Sequence of chain 1.I:
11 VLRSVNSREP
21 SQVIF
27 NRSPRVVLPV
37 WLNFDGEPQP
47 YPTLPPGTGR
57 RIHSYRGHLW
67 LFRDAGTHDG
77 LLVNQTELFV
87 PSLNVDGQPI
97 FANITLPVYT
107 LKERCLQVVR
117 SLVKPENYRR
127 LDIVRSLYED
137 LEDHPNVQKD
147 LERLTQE

A small-molecule ligand and the protein it binds are described below.
Small molecule (SMILES): CC(=O)C1(C(=O)N[C@H](C(=O)N2C[C@H](O)C[C@H]2C(=O)NCc2ccc(-c3scnc3C)cc2)C(C)(C)C)CC1

Binding-site contacts:
Ligand atom NAV contacts residue HIS59 of chain 1.I at 3.0 Å (h-bond).
Ligand atom CAY contacts residue TYR61 of chain 1.I at 3.3 Å (hydrophobic).
Ligand atom NAU contacts residue PRO48 of chain 1.I at 3.6 Å.
Ligand atom NAW contacts residue TYR61 of chain 1.I at 3.7 Å.
Ligand atom CD2 contacts residue TRP37 of chain 1.I at 3.6 Å (hydrophobic).
Ligand atom CD2 contacts residue TYR47 of chain 1.I at 3.4 Å (hydrophobic).
Ligand atom CAQ contacts residue TYR61 of chain 1.I at 3.5 Å (hydrophobic).
Ligand atom CG contacts residue TRP66 of chain 1.I at 3.8 Å (hydrophobic).
Ligand atom CAA contacts residue TYR61 of chain 1.I at 3.1 Å (hydrophobic).
Ligand atom CB contacts residue HIS59 of chain 1.I at 3.8 Å.
Ligand atom OD1 contacts residue HIS64 of chain 1.I at 2.8 Å (h-bond).
Ligand atom C contacts residue TYR47 of chain 1.I at 3.5 Å (hydrophobic).
Ligand atom CB contacts residue TYR47 of chain 1.I at 3.6 Å (hydrophobic).
Ligand atom OAI contacts residue TYR61 of chain 1.I at 3.5 Å.
Ligand atom CB contacts residue TRP66 of chain 1.I at 3.6 Å (hydrophobic).
Ligand atom C contacts residue HIS59 of chain 1.I at 3.8 Å.
Ligand atom OD1 contacts residue TYR61 of chain 1.I at 3.7 Å.
Ligand atom CAP contacts residue ASN16 of chain 1.I at 3.6 Å.
Ligand atom CG contacts residue HIS64 of chain 1.I at 3.8 Å.
Ligand atom CAL contacts residue HIS59 of chain 1.I at 3.8 Å.
Ligand atom N contacts residue TYR47 of chain 1.I at 3.7 Å.
Ligand atom CBL contacts residue TYR61 of chain 1.I at 3.7 Å (hydrophobic).
Ligand atom OAF contacts residue TYR61 of chain 1.I at 3.8 Å.
Ligand atom OAH contacts residue HIS64 of chain 1.I at 3.5 Å.
Ligand atom OD1 contacts residue SER60 of chain 1.I at 2.8 Å (h-bond).
Ligand atom CAD contacts residue TRP37 of chain 1.I at 3.6 Å (hydrophobic).
Ligand atom CA contacts residue HIS59 of chain 1.I at 3.5 Å.
Ligand atom OAH contacts residue PHE40 of chain 1.I at 3.6 Å.
Ligand atom CAO contacts residue ARG56 of chain 1.I at 3.8 Å.
Ligand atom O contacts residue TYR47 of chain 1.I at 2.8 Å (h-bond).
Ligand atom CAD contacts residue TYR47 of chain 1.I at 3.5 Å (hydrophobic).
Ligand atom CBA contacts residue TYR61 of chain 1.I at 3.5 Å (hydrophobic).
Ligand atom CAO contacts residue PRO48 of chain 1.I at 3.1 Å (hydrophobic).
Ligand atom CAN contacts residue ILE58 of chain 1.I at 3.4 Å (hydrophobic).
Ligand atom CBF contacts residue ILE58 of chain 1.I at 3.7 Å (hydrophobic).
Ligand atom CA contacts residue TYR47 of chain 1.I at 3.8 Å (hydrophobic).
Ligand atom NAU contacts residue ARG56 of chain 1.I at 3.1 Å (salt-bridge).
Ligand atom CG contacts residue SER60 of chain 1.I at 3.8 Å.
Ligand atom OAH contacts residue TYR61 of chain 1.I at 3.8 Å.
Ligand atom CBB contacts residue TYR61 of chain 1.I at 3.7 Å (hydrophobic).